Binding-site contacts:
Ligand atom C6 contacts residue GLN358 of chain 1.D at 3.4 Å.
Ligand atom C6 contacts residue SER347 of chain 1.D at 3.3 Å.
Ligand atom C4 contacts residue ASN350 of chain 1.D at 4.1 Å.
Ligand atom C1 contacts residue SER347 of chain 1.D at 4.5 Å.
Ligand atom C3 contacts residue ASN350 of chain 1.D at 3.8 Å.
Ligand atom C7 contacts residue LEU353 of chain 1.D at 4.5 Å (hydrophobic).
Ligand atom C1 contacts residue GLY345 of chain 1.D at 4.2 Å.
Ligand atom C3 contacts residue GLY345 of chain 1.D at 4.3 Å.
Ligand atom C7 contacts residue SER352 of chain 1.D at 4.4 Å.
Ligand atom O7 contacts residue ASN350 of chain 1.D at 2.7 Å (h-bond).
Ligand atom N2 contacts residue ASN350 of chain 1.D at 3.0 Å (h-bond).
Ligand atom C4 contacts residue GLY345 of chain 1.D at 4.3 Å.
Ligand atom O3 contacts residue ASP349 of chain 1.D at 4.2 Å.
Ligand atom C8 contacts residue LEU353 of chain 1.D at 3.1 Å (hydrophobic).
Ligand atom C5 contacts residue ASN350 of chain 1.D at 3.5 Å.
Ligand atom C2 contacts residue SER347 of chain 1.D at 3.6 Å.
Ligand atom C5 contacts residue PHE346 of chain 1.D at 4.5 Å (hydrophobic).
Ligand atom O2 contacts residue SER347 of chain 1.D at 3.2 Å (h-bond).
Ligand atom O3 contacts residue GLY345 of chain 1.D at 3.6 Å (h-bond).
Ligand atom O5 contacts residue SER347 of chain 1.D at 3.2 Å.
Ligand atom O2 contacts residue ASP349 of chain 1.D at 3.2 Å (salt-bridge).
Ligand atom O3 contacts residue PRO344 of chain 1.D at 3.9 Å.
Ligand atom C8 contacts residue GLY345 of chain 1.D at 4.3 Å.
Ligand atom C2 contacts residue GLY345 of chain 1.D at 4.2 Å.
Ligand atom C6 contacts residue PHE346 of chain 1.D at 4.4 Å (hydrophobic).
Ligand atom C5 contacts residue SER347 of chain 1.D at 3.4 Å.
Ligand atom C1 contacts residue ASN350 of chain 1.D at 1.4 Å.
Ligand atom C7 contacts residue ASN350 of chain 1.D at 3.1 Å.
Ligand atom O5 contacts residue GLY345 of chain 1.D at 4.2 Å.
Ligand atom O6 contacts residue SER347 of chain 1.D at 4.5 Å.
Ligand atom O3 contacts residue ASN350 of chain 1.D at 4.4 Å.
Ligand atom C8 contacts residue SER352 of chain 1.D at 3.9 Å.
Ligand atom C1 contacts residue SER347 of chain 1.D at 3.8 Å.
Ligand atom N2 contacts residue GLY345 of chain 1.D at 3.6 Å (h-bond).
Ligand atom C2 contacts residue ASN350 of chain 1.D at 2.4 Å.
Ligand atom O5 contacts residue ASN350 of chain 1.D at 2.3 Å (h-bond).
Ligand atom C4 contacts residue PRO344 of chain 1.D at 4.4 Å (hydrophobic).
Ligand atom C7 contacts residue GLY345 of chain 1.D at 4.3 Å.
Ligand atom C8 contacts residue ASN350 of chain 1.D at 4.4 Å.
Ligand atom O6 contacts residue GLN358 of chain 1.D at 3.4 Å (h-bond).

A small-molecule ligand and the protein it binds are described below.
Small molecule (SMILES): CC(=O)N[C@H]1[C@H](O[C@H]2[C@H](O)[C@@H](NC(C)=O)CO[C@@H]2CO[C@H]2O[C@@H](C)[C@@H](O)[C@@H](O)[C@@H]2O)O[C@H](CO)[C@@H](O)[C@@H]1O

Sequence of chain 1.D:
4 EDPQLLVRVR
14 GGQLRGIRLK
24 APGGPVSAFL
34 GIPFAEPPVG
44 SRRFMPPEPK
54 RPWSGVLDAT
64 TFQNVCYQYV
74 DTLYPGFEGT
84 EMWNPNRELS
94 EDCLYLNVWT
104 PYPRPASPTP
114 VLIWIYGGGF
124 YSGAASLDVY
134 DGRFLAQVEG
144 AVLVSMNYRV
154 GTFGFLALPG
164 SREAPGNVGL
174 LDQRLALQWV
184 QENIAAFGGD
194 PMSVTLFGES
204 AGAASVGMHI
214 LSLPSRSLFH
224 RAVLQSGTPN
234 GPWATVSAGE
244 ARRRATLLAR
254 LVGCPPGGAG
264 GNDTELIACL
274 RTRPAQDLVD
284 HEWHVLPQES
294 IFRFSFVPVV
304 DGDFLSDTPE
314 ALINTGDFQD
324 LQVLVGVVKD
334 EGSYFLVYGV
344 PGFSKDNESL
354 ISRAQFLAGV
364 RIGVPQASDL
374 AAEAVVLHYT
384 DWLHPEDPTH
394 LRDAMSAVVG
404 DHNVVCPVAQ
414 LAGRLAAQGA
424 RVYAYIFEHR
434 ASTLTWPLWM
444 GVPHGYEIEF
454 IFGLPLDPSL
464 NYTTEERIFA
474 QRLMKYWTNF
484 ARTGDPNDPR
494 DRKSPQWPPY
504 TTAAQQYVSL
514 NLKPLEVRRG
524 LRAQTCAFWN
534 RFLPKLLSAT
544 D